Sequence of chain 1.A:
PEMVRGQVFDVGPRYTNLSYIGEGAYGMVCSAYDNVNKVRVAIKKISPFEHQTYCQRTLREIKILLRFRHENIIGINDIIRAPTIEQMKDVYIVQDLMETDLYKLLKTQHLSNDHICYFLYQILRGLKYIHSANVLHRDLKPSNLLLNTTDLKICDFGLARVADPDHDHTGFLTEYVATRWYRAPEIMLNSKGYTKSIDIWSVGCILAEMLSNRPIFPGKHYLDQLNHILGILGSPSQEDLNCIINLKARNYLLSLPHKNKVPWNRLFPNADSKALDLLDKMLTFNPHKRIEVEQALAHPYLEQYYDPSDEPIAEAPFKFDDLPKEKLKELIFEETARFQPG

This small molecule binds to this protein.
Small molecule (SMILES): Cc1onc(-c2ccccc2)c1-c1ccnc(NC2CCC(O)CC2)n1

Binding-site contacts:
Ligand atom C8 contacts residue THR110 of chain 1.A at 3.6 Å.
Ligand atom C16 contacts residue LYS54 of chain 1.A at 3.8 Å.
Ligand atom C18 contacts residue ILE103 of chain 1.A at 3.2 Å (hydrophobic).
Ligand atom C15 contacts residue LYS54 of chain 1.A at 3.8 Å.
Ligand atom C8 contacts residue GLU109 of chain 1.A at 3.7 Å.
Ligand atom N4 contacts residue MET108 of chain 1.A at 2.9 Å (h-bond).
Ligand atom C15 contacts residue GLN105 of chain 1.A at 3.7 Å.
Ligand atom C6 contacts residue GLN105 of chain 1.A at 3.6 Å.
Ligand atom C5 contacts residue LEU156 of chain 1.A at 3.6 Å (hydrophobic).
Ligand atom N1 contacts residue VAL39 of chain 1.A at 3.5 Å.
Ligand atom C12 contacts residue ILE31 of chain 1.A at 3.7 Å (hydrophobic).
Ligand atom N3 contacts residue MET108 of chain 1.A at 3.1 Å (h-bond).
Ligand atom C16 contacts residue GLN105 of chain 1.A at 3.8 Å.
Ligand atom C8 contacts residue MET108 of chain 1.A at 3.3 Å (hydrophobic).
Ligand atom C6 contacts residue LEU156 of chain 1.A at 3.8 Å (hydrophobic).
Ligand atom C9 contacts residue GLU109 of chain 1.A at 3.0 Å.
Ligand atom O1 contacts residue VAL39 of chain 1.A at 3.9 Å.
Ligand atom N3 contacts residue ALA52 of chain 1.A at 3.5 Å.
Ligand atom C18 contacts residue LYS54 of chain 1.A at 3.6 Å.
Ligand atom N3 contacts residue ASP106 of chain 1.A at 3.5 Å (salt-bridge).
Ligand atom C6 contacts residue ALA52 of chain 1.A at 3.7 Å (hydrophobic).
Ligand atom C9 contacts residue MET108 of chain 1.A at 3.8 Å (hydrophobic).
Ligand atom C17 contacts residue ILE53 of chain 1.A at 3.9 Å (hydrophobic).
Ligand atom C20 contacts residue LYS54 of chain 1.A at 3.5 Å.
Ligand atom C7 contacts residue MET108 of chain 1.A at 3.6 Å (hydrophobic).
Ligand atom C11 contacts residue ILE31 of chain 1.A at 3.4 Å (hydrophobic).
Ligand atom C5 contacts residue ALA52 of chain 1.A at 3.4 Å (hydrophobic).
Ligand atom C17 contacts residue ALA52 of chain 1.A at 3.5 Å (hydrophobic).
Ligand atom C20 contacts residue GLN105 of chain 1.A at 3.4 Å.
Ligand atom C19 contacts residue GLN105 of chain 1.A at 3.1 Å.
Ligand atom C1 contacts residue VAL39 of chain 1.A at 3.9 Å (hydrophobic).
Ligand atom C16 contacts residue ALA52 of chain 1.A at 3.9 Å (hydrophobic).
Ligand atom C17 contacts residue LYS54 of chain 1.A at 3.5 Å.
Ligand atom C17 contacts residue ILE103 of chain 1.A at 3.5 Å (hydrophobic).
Ligand atom C4 contacts residue ALA52 of chain 1.A at 3.9 Å (hydrophobic).
Ligand atom C19 contacts residue LYS54 of chain 1.A at 3.5 Å.
Ligand atom C17 contacts residue GLN105 of chain 1.A at 3.5 Å.
Ligand atom C9 contacts residue THR110 of chain 1.A at 3.7 Å.
Ligand atom C5 contacts residue ASP106 of chain 1.A at 3.4 Å.
Ligand atom C18 contacts residue GLN105 of chain 1.A at 3.2 Å.